A protein and the small-molecule ligand that binds it are described below.
Small molecule (SMILES): NC(N)=NCCC[C@H](NC(=O)[C@@H]1CCCN1)C(=O)N[C@H](C=O)CC1=NC=NC1

Sequence of chain 43.Q:
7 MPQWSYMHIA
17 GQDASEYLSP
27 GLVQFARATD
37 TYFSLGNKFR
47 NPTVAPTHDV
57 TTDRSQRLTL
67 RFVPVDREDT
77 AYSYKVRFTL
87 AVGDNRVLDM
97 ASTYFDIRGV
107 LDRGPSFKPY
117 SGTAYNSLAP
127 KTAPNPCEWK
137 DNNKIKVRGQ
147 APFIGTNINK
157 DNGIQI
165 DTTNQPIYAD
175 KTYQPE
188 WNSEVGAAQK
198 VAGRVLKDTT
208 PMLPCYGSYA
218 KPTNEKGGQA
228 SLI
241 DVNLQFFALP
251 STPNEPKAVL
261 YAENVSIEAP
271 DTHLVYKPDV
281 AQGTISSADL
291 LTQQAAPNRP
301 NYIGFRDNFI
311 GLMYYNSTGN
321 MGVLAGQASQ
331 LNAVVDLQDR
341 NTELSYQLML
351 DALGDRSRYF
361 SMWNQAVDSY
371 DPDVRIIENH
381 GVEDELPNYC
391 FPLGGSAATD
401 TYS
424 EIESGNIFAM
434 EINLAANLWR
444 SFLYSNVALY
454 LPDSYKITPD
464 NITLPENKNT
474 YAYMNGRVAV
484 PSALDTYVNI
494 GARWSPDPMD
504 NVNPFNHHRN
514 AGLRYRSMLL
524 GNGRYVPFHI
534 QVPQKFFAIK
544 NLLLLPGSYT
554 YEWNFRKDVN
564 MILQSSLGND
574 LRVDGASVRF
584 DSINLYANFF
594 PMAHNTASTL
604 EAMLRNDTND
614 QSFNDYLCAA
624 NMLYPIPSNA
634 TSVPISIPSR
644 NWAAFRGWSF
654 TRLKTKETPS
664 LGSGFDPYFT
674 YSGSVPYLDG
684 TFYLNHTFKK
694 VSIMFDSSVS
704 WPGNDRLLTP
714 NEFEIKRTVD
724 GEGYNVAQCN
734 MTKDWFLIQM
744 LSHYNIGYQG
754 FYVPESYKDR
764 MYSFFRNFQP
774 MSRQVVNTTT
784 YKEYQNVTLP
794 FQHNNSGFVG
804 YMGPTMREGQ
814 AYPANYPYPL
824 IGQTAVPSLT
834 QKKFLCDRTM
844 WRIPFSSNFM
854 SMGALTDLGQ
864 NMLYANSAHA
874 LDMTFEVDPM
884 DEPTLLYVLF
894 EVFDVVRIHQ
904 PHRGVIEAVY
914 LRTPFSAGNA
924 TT

Sequence of chain 43.S:
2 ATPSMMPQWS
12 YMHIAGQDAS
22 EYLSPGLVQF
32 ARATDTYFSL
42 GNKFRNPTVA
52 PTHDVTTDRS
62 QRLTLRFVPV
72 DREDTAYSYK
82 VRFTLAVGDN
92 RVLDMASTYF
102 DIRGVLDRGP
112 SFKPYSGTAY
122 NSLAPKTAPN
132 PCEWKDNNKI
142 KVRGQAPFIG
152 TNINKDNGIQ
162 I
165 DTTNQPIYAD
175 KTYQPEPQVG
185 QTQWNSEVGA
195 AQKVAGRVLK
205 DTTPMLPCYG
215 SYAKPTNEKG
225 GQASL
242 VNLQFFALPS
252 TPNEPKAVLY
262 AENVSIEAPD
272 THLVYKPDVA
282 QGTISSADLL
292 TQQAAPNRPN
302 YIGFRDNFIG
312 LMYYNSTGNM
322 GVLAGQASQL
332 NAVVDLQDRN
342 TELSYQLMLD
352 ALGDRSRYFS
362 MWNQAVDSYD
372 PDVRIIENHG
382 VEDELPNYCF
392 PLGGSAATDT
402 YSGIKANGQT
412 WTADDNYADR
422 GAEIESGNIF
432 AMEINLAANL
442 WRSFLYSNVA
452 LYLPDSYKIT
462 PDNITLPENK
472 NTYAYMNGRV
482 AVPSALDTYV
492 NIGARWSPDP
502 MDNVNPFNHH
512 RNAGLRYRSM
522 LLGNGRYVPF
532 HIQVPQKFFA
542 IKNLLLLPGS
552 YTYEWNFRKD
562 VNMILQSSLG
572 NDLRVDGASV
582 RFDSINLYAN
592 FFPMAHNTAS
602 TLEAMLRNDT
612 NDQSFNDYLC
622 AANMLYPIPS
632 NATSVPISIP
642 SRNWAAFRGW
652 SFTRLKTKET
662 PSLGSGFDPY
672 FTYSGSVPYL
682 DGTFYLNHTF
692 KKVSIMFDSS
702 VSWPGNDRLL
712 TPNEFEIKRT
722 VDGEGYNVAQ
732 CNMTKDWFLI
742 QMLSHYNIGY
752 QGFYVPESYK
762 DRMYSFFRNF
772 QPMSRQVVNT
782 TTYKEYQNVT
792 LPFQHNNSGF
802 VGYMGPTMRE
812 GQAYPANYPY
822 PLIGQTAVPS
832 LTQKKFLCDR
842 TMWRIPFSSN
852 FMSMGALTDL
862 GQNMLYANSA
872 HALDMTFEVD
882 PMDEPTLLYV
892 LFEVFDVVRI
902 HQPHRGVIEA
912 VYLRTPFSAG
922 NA

Binding-site contacts:
Ligand atom CD contacts residue ASP897 of chain 43.Q at 3.5 Å.
Ligand atom N contacts residue ASP618 of chain 43.Q at 3.9 Å.
Ligand atom CB contacts residue GLU894 of chain 43.Q at 3.5 Å.
Ligand atom CG contacts residue ASN617 of chain 43.Q at 4.1 Å.
Ligand atom CD contacts residue CYS621 of chain 43.Q at 3.6 Å (hydrophobic).
Ligand atom CD contacts residue ARG46 of chain 43.S at 4.1 Å.
Ligand atom CE1 contacts residue LEU620 of chain 43.Q at 3.5 Å (hydrophobic).
Ligand atom CD2 contacts residue ARG845 of chain 43.Q at 3.5 Å.
Ligand atom CB contacts residue ARG649 of chain 43.Q at 3.6 Å.
Ligand atom O contacts residue TYR619 of chain 43.Q at 2.6 Å.
Ligand atom CB contacts residue TYR619 of chain 43.Q at 3.0 Å (hydrophobic).
Ligand atom CG contacts residue PHE896 of chain 43.Q at 3.0 Å (hydrophobic).
Ligand atom CA contacts residue ARG649 of chain 43.Q at 3.4 Å.
Ligand atom NE2 contacts residue GLU894 of chain 43.Q at 4.1 Å.
Ligand atom CG contacts residue TYR619 of chain 43.Q at 3.8 Å (hydrophobic).
Ligand atom ND1 contacts residue LEU620 of chain 43.Q at 3.0 Å.
Ligand atom CB contacts residue ARG649 of chain 43.Q at 4.1 Å.
Ligand atom CE1 contacts residue LEU348 of chain 43.Q at 3.9 Å (hydrophobic).
Ligand atom O contacts residue ARG649 of chain 43.Q at 3.9 Å.
Ligand atom O contacts residue ALA857 of chain 43.Q at 4.0 Å.
Ligand atom N contacts residue TYR619 of chain 43.Q at 3.5 Å (h-bond).
Ligand atom CD contacts residue ASN617 of chain 43.Q at 3.2 Å.
Ligand atom O contacts residue ARG845 of chain 43.Q at 3.8 Å.
Ligand atom CD contacts residue PHE896 of chain 43.Q at 4.1 Å (hydrophobic).
Ligand atom N contacts residue CYS621 of chain 43.Q at 2.8 Å (h-bond).
Ligand atom CB contacts residue TYR619 of chain 43.Q at 3.8 Å (hydrophobic).
Ligand atom CE1 contacts residue MET843 of chain 43.Q at 3.6 Å (hydrophobic).
Ligand atom CA contacts residue CYS621 of chain 43.Q at 3.7 Å (hydrophobic).
Ligand atom CA contacts residue TYR619 of chain 43.Q at 3.9 Å (hydrophobic).
Ligand atom CG contacts residue GLU894 of chain 43.Q at 3.9 Å.
Ligand atom CD2 contacts residue GLU894 of chain 43.Q at 3.7 Å.
Ligand atom C contacts residue TYR619 of chain 43.Q at 3.1 Å (hydrophobic).
Ligand atom CA contacts residue TYR619 of chain 43.Q at 3.8 Å (hydrophobic).
Ligand atom N contacts residue TYR619 of chain 43.Q at 3.6 Å.
Ligand atom N contacts residue ASN617 of chain 43.Q at 3.6 Å.
Ligand atom C contacts residue ARG845 of chain 43.Q at 3.6 Å.
Ligand atom N contacts residue ARG649 of chain 43.Q at 4.1 Å.
Ligand atom CB contacts residue ALA857 of chain 43.Q at 3.9 Å (hydrophobic).
Ligand atom CG contacts residue ARG46 of chain 43.S at 3.9 Å.
Ligand atom CB contacts residue PHE896 of chain 43.Q at 3.3 Å (hydrophobic).